A protein and the small-molecule ligand that binds it are described below.
Small molecule (SMILES): CC(=O)N[C@H]1[C@H](O[C@H]2[C@H](O)[C@@H](NC(C)=O)CO[C@@H]2CO)O[C@H](CO)[C@@H](O)[C@@H]1O

Sequence of chain 2.A:
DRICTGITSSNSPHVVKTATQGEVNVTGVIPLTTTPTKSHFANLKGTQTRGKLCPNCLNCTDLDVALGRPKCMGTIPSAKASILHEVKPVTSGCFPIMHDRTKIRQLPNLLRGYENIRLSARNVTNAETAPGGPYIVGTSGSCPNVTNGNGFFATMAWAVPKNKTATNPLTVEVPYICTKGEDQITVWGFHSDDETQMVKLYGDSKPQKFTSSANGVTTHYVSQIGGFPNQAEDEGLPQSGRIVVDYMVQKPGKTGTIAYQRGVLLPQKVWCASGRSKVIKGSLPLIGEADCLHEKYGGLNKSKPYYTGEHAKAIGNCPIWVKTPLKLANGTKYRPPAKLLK

Sequence of chain 2.B:
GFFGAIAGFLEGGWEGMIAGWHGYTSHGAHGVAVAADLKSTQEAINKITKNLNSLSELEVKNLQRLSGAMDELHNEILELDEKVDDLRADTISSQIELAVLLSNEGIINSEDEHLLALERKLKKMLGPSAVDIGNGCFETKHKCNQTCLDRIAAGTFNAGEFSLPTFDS

Binding-site contacts:
Ligand atom O7 contacts residue ASN330 of chain 2.A at 3.3 Å (h-bond).
Ligand atom C7 contacts residue THR49 of chain 2.B at 3.9 Å.
Ligand atom C8 contacts residue ILE30 of chain 2.A at 4.0 Å (hydrophobic).
Ligand atom O7 contacts residue THR49 of chain 2.B at 3.5 Å (h-bond).
Ligand atom O4 contacts residue ILE45 of chain 2.B at 4.4 Å.
Ligand atom O7 contacts residue ILE45 of chain 2.B at 3.6 Å.
Ligand atom C2 contacts residue ASN330 of chain 2.A at 2.4 Å.
Ligand atom N2 contacts residue ASN330 of chain 2.A at 2.8 Å (h-bond).
Ligand atom C4 contacts residue ASN330 of chain 2.A at 4.2 Å.
Ligand atom C5 contacts residue ASN330 of chain 2.A at 3.7 Å.
Ligand atom C7 contacts residue ASN330 of chain 2.A at 3.4 Å.
Ligand atom O5 contacts residue ASN330 of chain 2.A at 2.4 Å (h-bond).
Ligand atom N2 contacts residue ILE30 of chain 2.A at 4.1 Å.
Ligand atom C8 contacts residue THR49 of chain 2.B at 3.5 Å.
Ligand atom O5 contacts residue TRP21 of chain 2.B at 4.3 Å.
Ligand atom O7 contacts residue ILE30 of chain 2.A at 4.0 Å.
Ligand atom C7 contacts residue ILE30 of chain 2.A at 3.8 Å (hydrophobic).
Ligand atom C5 contacts residue ILE45 of chain 2.B at 4.3 Å (hydrophobic).
Ligand atom C1 contacts residue ASN330 of chain 2.A at 1.4 Å.
Ligand atom O6 contacts residue TRP21 of chain 2.B at 3.5 Å (h-bond).
Ligand atom C3 contacts residue ASN330 of chain 2.A at 3.7 Å.